Binding-site contacts:
Ligand atom C11 contacts residue ASN142 of chain 2.A at 3.5 Å.
Ligand atom C04 contacts residue HIS41 of chain 2.A at 4.1 Å.
Ligand atom C01 contacts residue CYS44 of chain 2.A at 3.9 Å (hydrophobic).
Ligand atom O08 contacts residue SER144 of chain 2.A at 3.3 Å (h-bond).
Ligand atom C01 contacts residue MET49 of chain 2.A at 2.9 Å (hydrophobic).
Ligand atom C12 contacts residue ASN142 of chain 2.A at 2.8 Å.
Ligand atom O16 contacts residue THR24 of chain 2.A at 4.0 Å.
Ligand atom C02 contacts residue HIS41 of chain 2.A at 4.0 Å.
Ligand atom C19 contacts residue HIS41 of chain 2.A at 4.3 Å.
Ligand atom C18 contacts residue HIS41 of chain 2.A at 4.3 Å.
Ligand atom O08 contacts residue CYS145 of chain 2.A at 3.0 Å (h-bond).
Ligand atom C05 contacts residue HIS41 of chain 2.A at 4.2 Å.
Ligand atom O15 contacts residue THR26 of chain 2.A at 3.5 Å (h-bond).
Ligand atom N06 contacts residue GLY143 of chain 2.A at 4.2 Å.
Ligand atom C09 contacts residue HIS41 of chain 2.A at 3.5 Å.
Ligand atom O08 contacts residue GLY143 of chain 2.A at 3.0 Å (h-bond).
Ligand atom N06 contacts residue CYS145 of chain 2.A at 4.1 Å.
Ligand atom O16 contacts residue THR26 of chain 2.A at 2.9 Å (h-bond).
Ligand atom C11 contacts residue GLY143 of chain 2.A at 3.5 Å.
Ligand atom C19 contacts residue MET49 of chain 2.A at 4.4 Å (hydrophobic).
Ligand atom C07 contacts residue CYS145 of chain 2.A at 2.8 Å (hydrophobic).
Ligand atom C04 contacts residue THR25 of chain 2.A at 3.6 Å.
Ligand atom O08 contacts residue ASN142 of chain 2.A at 4.2 Å.
Ligand atom C03 contacts residue HIS41 of chain 2.A at 3.8 Å.
Ligand atom C09 contacts residue HIS164 of chain 2.A at 3.9 Å.
Ligand atom C03 contacts residue THR25 of chain 2.A at 3.5 Å.
Ligand atom C02 contacts residue MET49 of chain 2.A at 4.1 Å (hydrophobic).
Ligand atom S14 contacts residue THR26 of chain 2.A at 3.2 Å (h-bond).
Ligand atom C01 contacts residue HIS41 of chain 2.A at 3.9 Å.
Ligand atom C09 contacts residue CYS145 of chain 2.A at 1.8 Å (hydrophobic).
Ligand atom C17 contacts residue GLY143 of chain 2.A at 3.8 Å.
Ligand atom C13 contacts residue ASN142 of chain 2.A at 3.4 Å.
Ligand atom C03 contacts residue CYS44 of chain 2.A at 4.3 Å (hydrophobic).
Ligand atom O15 contacts residue GLY143 of chain 2.A at 4.4 Å.
Ligand atom C11 contacts residue THR26 of chain 2.A at 4.2 Å.
Ligand atom C17 contacts residue THR26 of chain 2.A at 2.7 Å.
Ligand atom C01 contacts residue THR45 of chain 2.A at 4.2 Å.
Ligand atom C07 contacts residue GLY143 of chain 2.A at 3.8 Å.
Ligand atom O16 contacts residue THR25 of chain 2.A at 3.4 Å.
Ligand atom N06 contacts residue ASN142 of chain 2.A at 4.3 Å.

Sequence of chain 2.A:
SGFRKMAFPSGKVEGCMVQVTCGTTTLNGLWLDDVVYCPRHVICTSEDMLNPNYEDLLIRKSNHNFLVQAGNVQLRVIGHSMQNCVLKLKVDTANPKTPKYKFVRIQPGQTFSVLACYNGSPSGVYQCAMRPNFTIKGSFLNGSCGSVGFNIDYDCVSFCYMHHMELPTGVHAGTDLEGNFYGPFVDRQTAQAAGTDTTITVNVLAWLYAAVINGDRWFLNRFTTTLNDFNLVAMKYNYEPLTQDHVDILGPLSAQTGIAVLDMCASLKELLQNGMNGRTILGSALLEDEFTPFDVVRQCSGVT

A protein and the small-molecule ligand that binds it are described below.
Small molecule (SMILES): CC(=O)N(c1ccc(C)cc1)[C@@H]1C=CS(=O)(=O)C1